A protein and the small-molecule ligand that binds it are described below.
Small molecule (SMILES): CC(=O)N[C@@H]1[C@@H](O)[C@H](O)[C@@H](CO)O[C@H]1O

Sequence of chain 1.F:
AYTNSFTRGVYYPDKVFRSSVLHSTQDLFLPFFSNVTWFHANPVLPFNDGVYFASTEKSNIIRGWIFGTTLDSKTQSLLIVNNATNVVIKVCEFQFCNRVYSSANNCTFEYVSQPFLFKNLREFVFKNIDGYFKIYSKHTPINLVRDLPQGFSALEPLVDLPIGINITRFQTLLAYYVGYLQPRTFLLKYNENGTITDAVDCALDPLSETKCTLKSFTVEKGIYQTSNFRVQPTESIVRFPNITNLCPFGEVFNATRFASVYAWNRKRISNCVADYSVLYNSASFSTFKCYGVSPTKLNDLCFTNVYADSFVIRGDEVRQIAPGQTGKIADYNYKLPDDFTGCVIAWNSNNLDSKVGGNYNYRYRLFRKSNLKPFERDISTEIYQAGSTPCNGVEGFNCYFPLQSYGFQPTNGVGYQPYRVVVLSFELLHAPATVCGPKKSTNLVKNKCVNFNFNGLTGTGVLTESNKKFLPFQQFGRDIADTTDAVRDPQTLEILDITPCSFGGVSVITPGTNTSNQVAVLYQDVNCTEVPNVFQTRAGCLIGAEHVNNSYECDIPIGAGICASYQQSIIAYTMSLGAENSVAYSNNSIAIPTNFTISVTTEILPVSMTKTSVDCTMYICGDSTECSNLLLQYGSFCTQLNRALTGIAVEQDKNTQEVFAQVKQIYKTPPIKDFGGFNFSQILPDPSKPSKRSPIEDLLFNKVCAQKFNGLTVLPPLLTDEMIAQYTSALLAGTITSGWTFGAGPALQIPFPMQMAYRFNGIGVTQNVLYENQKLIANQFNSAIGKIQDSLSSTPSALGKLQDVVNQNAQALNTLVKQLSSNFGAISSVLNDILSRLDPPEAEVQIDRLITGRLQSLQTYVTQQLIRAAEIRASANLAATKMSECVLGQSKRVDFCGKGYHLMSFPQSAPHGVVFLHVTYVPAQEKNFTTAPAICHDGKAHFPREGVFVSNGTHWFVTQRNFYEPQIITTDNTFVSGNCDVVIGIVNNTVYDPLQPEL

Binding-site contacts:
Ligand atom O7 contacts residue GLN115 of chain 1.F at 4.5 Å.
Ligand atom C3 contacts residue ASN165 of chain 1.F at 3.8 Å.
Ligand atom C4 contacts residue ASN165 of chain 1.F at 4.3 Å.
Ligand atom N2 contacts residue ASN165 of chain 1.F at 2.9 Å (h-bond).
Ligand atom C2 contacts residue ASN165 of chain 1.F at 2.5 Å.
Ligand atom O5 contacts residue ASN165 of chain 1.F at 2.4 Å (h-bond).
Ligand atom C1 contacts residue ASN165 of chain 1.F at 1.4 Å.
Ligand atom C5 contacts residue ASN165 of chain 1.F at 3.7 Å.
Ligand atom C8 contacts residue GLN115 of chain 1.F at 4.2 Å.
Ligand atom C7 contacts residue ASN165 of chain 1.F at 3.2 Å.
Ligand atom C8 contacts residue ASN165 of chain 1.F at 4.4 Å.
Ligand atom O7 contacts residue ASN165 of chain 1.F at 3.2 Å (h-bond).